The small molecule below binds the protein below.
Small molecule (SMILES): Cc1cc(N)nc2cc(-c3ccc4c(c3)CN(C)CCO4)ccc12

Sequence of chain 1.B:
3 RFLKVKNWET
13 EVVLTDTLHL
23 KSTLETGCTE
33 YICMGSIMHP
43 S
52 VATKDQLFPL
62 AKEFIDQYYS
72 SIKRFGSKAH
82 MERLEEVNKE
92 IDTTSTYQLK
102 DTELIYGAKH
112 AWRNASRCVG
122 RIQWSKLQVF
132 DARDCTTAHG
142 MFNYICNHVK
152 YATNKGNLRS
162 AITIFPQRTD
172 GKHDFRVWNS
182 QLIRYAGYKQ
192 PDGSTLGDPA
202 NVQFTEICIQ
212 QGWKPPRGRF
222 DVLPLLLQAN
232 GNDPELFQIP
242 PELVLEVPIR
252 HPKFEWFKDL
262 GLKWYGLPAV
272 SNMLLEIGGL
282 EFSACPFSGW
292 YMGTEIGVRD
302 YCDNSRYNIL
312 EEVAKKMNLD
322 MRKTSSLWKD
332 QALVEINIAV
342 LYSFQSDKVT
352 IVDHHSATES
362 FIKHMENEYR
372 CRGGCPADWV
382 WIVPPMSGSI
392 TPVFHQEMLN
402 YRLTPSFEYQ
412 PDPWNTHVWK

Binding-site contacts:
Ligand atom C07 contacts residue HEM1 of chain 1.I at 3.6 Å.
Ligand atom C09 contacts residue GLU296 of chain 1.B at 3.4 Å.
Ligand atom C11 contacts residue HEM1 of chain 1.I at 3.2 Å.
Ligand atom N02 contacts residue GLU296 of chain 1.B at 2.6 Å (salt-bridge).
Ligand atom C06 contacts residue HEM1 of chain 1.I at 3.5 Å.
Ligand atom C02 contacts residue TRP291 of chain 1.B at 3.8 Å (hydrophobic).
Ligand atom C32 contacts residue TYR410 of chain 1.B at 3.3 Å (hydrophobic).
Ligand atom C02 contacts residue HEM1 of chain 1.I at 3.4 Å.
Ligand atom C04 contacts residue HEM1 of chain 1.I at 3.5 Å.
Ligand atom C09 contacts residue HEM1 of chain 1.I at 3.6 Å.
Ligand atom N02 contacts residue TRP291 of chain 1.B at 2.8 Å (h-bond).
Ligand atom C29 contacts residue HEM1 of chain 1.I at 3.6 Å.
Ligand atom C24 contacts residue HEM1 of chain 1.I at 3.8 Å.
Ligand atom N02 contacts residue TYR292 of chain 1.B at 3.8 Å.
Ligand atom C02 contacts residue GLU296 of chain 1.B at 3.4 Å.
Ligand atom N01 contacts residue HEM1 of chain 1.I at 3.6 Å.
Ligand atom C28 contacts residue TYR410 of chain 1.B at 3.3 Å (hydrophobic).
Ligand atom C26 contacts residue HEM1 of chain 1.I at 3.7 Å.
Ligand atom C21 contacts residue HEM1 of chain 1.I at 3.8 Å.
Ligand atom C11 contacts residue GLY290 of chain 1.B at 3.8 Å.
Ligand atom N02 contacts residue HEM1 of chain 1.I at 3.4 Å.
Ligand atom C32 contacts residue MET274 of chain 1.B at 3.7 Å (hydrophobic).
Ligand atom O27 contacts residue TRP382 of chain 1.B at 3.8 Å.
Ligand atom C28 contacts residue HEM1 of chain 1.I at 3.2 Å.
Ligand atom C03 contacts residue HEM1 of chain 1.I at 3.3 Å.
Ligand atom C25 contacts residue HEM1 of chain 1.I at 3.8 Å.
Ligand atom C10 contacts residue GLU296 of chain 1.B at 3.4 Å.
Ligand atom N01 contacts residue GLU296 of chain 1.B at 2.5 Å (salt-bridge).
Ligand atom C22 contacts residue HEM1 of chain 1.I at 3.3 Å.
Ligand atom N30 contacts residue TYR410 of chain 1.B at 3.4 Å.
Ligand atom C06 contacts residue VAL271 of chain 1.B at 3.4 Å (hydrophobic).
Ligand atom C05 contacts residue HEM1 of chain 1.I at 3.8 Å.
Ligand atom C29 contacts residue TYR410 of chain 1.B at 3.3 Å (hydrophobic).
Ligand atom N30 contacts residue HEM1 of chain 1.I at 3.1 Å (h-bond).
Ligand atom C08 contacts residue HEM1 of chain 1.I at 3.7 Å.
Ligand atom C08 contacts residue VAL271 of chain 1.B at 3.8 Å (hydrophobic).
Ligand atom C23 contacts residue HEM1 of chain 1.I at 3.5 Å.
Ligand atom C10 contacts residue HEM1 of chain 1.I at 3.7 Å.
Ligand atom C07 contacts residue VAL271 of chain 1.B at 3.3 Å (hydrophobic).
Ligand atom C06 contacts residue PHE288 of chain 1.B at 3.8 Å (hydrophobic).